Sequence of chain 1.X:
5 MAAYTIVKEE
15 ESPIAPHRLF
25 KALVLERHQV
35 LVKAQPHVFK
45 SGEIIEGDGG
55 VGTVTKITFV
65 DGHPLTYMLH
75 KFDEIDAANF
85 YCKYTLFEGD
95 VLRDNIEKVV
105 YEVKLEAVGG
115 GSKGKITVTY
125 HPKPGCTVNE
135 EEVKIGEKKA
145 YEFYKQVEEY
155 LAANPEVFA

The protein below binds the small molecule below.
Small molecule (SMILES): O=S(=O)(O)c1cccc2cccc(Nc3ccccc3)c12

Binding-site contacts:
Ligand atom O3 contacts residue LYS143 of chain 1.X at 3.2 Å (salt-bridge).
Ligand atom S contacts residue LYS142 of chain 1.X at 3.8 Å.
Ligand atom O2 contacts residue LYS143 of chain 1.X at 3.7 Å.
Ligand atom O3 contacts residue LYS142 of chain 1.X at 3.0 Å.
Ligand atom O2 contacts residue LYS142 of chain 1.X at 3.6 Å.
Ligand atom S contacts residue LYS143 of chain 1.X at 3.2 Å (salt-bridge).
Ligand atom O1 contacts residue LYS143 of chain 1.X at 2.4 Å (salt-bridge).
Ligand atom C11 contacts residue LYS143 of chain 1.X at 4.3 Å.
Ligand atom C13 contacts residue HIS67 of chain 1.X at 3.8 Å.
Ligand atom C13 contacts residue VAL42 of chain 1.X at 4.0 Å (hydrophobic).
Ligand atom C12 contacts residue LYS143 of chain 1.X at 3.7 Å.
Ligand atom C14 contacts residue HIS67 of chain 1.X at 3.7 Å.
Ligand atom N contacts residue LYS143 of chain 1.X at 4.2 Å.
Ligand atom C13 contacts residue LYS143 of chain 1.X at 4.5 Å.